Sequence of chain 1.C:
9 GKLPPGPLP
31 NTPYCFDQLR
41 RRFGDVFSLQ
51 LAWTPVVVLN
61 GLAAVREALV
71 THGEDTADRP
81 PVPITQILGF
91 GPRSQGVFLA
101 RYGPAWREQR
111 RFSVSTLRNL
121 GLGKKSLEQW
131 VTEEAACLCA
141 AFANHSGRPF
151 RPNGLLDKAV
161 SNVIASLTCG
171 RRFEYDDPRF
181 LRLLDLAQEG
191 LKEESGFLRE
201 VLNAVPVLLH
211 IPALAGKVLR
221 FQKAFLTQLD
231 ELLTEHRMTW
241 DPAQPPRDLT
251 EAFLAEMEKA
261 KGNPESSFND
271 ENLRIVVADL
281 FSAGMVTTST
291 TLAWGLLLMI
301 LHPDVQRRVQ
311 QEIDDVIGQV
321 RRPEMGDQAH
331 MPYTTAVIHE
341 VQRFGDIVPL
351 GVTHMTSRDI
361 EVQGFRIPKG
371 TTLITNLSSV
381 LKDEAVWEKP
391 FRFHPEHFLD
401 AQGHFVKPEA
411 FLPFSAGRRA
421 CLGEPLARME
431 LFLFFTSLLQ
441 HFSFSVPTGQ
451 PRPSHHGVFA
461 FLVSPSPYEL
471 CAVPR

Binding-site contacts:
Ligand atom C10 contacts residue GLU194 of chain 1.C at 4.3 Å.
Ligand atom C5 contacts residue ALA283 of chain 1.C at 4.2 Å (hydrophobic).
Ligand atom C8 contacts residue VAL352 of chain 1.C at 3.9 Å (hydrophobic).
Ligand atom C13 contacts residue SER282 of chain 1.C at 4.3 Å.
Ligand atom C13 contacts residue ASP279 of chain 1.C at 4.2 Å.
Ligand atom C contacts residue PHE461 of chain 1.C at 3.3 Å (hydrophobic).
Ligand atom C15 contacts residue GLN222 of chain 1.C at 4.2 Å.
Ligand atom O contacts residue PHE461 of chain 1.C at 3.5 Å.
Ligand atom C16 contacts residue GLU194 of chain 1.C at 3.0 Å.
Ligand atom C7 contacts residue LEU462 of chain 1.C at 4.2 Å (hydrophobic).
Ligand atom C6 contacts residue ALA283 of chain 1.C at 4.2 Å (hydrophobic).
Ligand atom C19 contacts residue PHE98 of chain 1.C at 4.1 Å (hydrophobic).
Ligand atom C15 contacts residue SER282 of chain 1.C at 3.8 Å.
Ligand atom C18 contacts residue LEU99 of chain 1.C at 3.4 Å (hydrophobic).
Ligand atom C11 contacts residue GLU194 of chain 1.C at 3.9 Å.
Ligand atom C14 contacts residue ASP279 of chain 1.C at 4.0 Å.
Ligand atom C15 contacts residue GLU194 of chain 1.C at 3.4 Å.
Ligand atom C17 contacts residue LEU99 of chain 1.C at 3.9 Å (hydrophobic).
Ligand atom C14 contacts residue SER282 of chain 1.C at 3.6 Å.
Ligand atom C10 contacts residue LEU191 of chain 1.C at 4.3 Å (hydrophobic).
Ligand atom C2 contacts residue GLU194 of chain 1.C at 3.9 Å.
Ligand atom C5 contacts residue SER282 of chain 1.C at 3.3 Å.
Ligand atom N1 contacts residue GLU194 of chain 1.C at 2.8 Å (salt-bridge).
Ligand atom C9 contacts residue PHE461 of chain 1.C at 4.0 Å (hydrophobic).
Ligand atom C6 contacts residue THR287 of chain 1.C at 3.9 Å.
Ligand atom C18 contacts residue PHE98 of chain 1.C at 3.5 Å (hydrophobic).
Ligand atom N contacts residue THR287 of chain 1.C at 4.2 Å.
Ligand atom C8 contacts residue GLY351 of chain 1.C at 4.3 Å.
Ligand atom C6 contacts residue SER282 of chain 1.C at 3.9 Å.
Ligand atom C9 contacts residue GLY351 of chain 1.C at 4.0 Å.
Ligand atom O contacts residue GLU194 of chain 1.C at 4.0 Å.
Ligand atom C1 contacts residue PHE461 of chain 1.C at 4.0 Å (hydrophobic).
Ligand atom C12 contacts residue PHE98 of chain 1.C at 4.2 Å (hydrophobic).
Ligand atom C9 contacts residue VAL352 of chain 1.C at 4.1 Å (hydrophobic).
Ligand atom C12 contacts residue SER282 of chain 1.C at 4.0 Å.
Ligand atom O1 contacts residue SER282 of chain 1.C at 3.4 Å.
Ligand atom C contacts residue GOL1 of chain 1.U at 3.3 Å.
Ligand atom C8 contacts residue VAL348 of chain 1.C at 3.8 Å (hydrophobic).
Ligand atom C19 contacts residue LEU99 of chain 1.C at 3.5 Å (hydrophobic).
Ligand atom C13 contacts residue PHE98 of chain 1.C at 4.1 Å (hydrophobic).

The small molecule below binds the protein below.
Small molecule (SMILES): C=C[C@H]1C[N@@]2CC[C@H]1C[C@H]2[C@H](O)c1ccnc2ccc(OC)cc12